Binding-site contacts:
Ligand atom N2 contacts residue ASN38 of chain 1.D at 2.9 Å (h-bond).
Ligand atom C1 contacts residue ASN38 of chain 1.D at 1.4 Å.
Ligand atom C8 contacts residue ARG37 of chain 1.D at 4.1 Å.
Ligand atom O7 contacts residue ASN38 of chain 1.D at 3.6 Å.
Ligand atom C4 contacts residue ASN38 of chain 1.D at 4.2 Å.
Ligand atom N2 contacts residue ARG37 of chain 1.D at 4.2 Å.
Ligand atom C2 contacts residue ASN38 of chain 1.D at 2.4 Å.
Ligand atom C3 contacts residue ASN38 of chain 1.D at 3.8 Å.
Ligand atom C7 contacts residue ARG37 of chain 1.D at 4.1 Å.
Ligand atom C5 contacts residue ASN38 of chain 1.D at 3.6 Å.
Ligand atom C7 contacts residue ASN38 of chain 1.D at 3.6 Å.
Ligand atom O5 contacts residue ASN38 of chain 1.D at 2.3 Å (h-bond).

Sequence of chain 1.D:
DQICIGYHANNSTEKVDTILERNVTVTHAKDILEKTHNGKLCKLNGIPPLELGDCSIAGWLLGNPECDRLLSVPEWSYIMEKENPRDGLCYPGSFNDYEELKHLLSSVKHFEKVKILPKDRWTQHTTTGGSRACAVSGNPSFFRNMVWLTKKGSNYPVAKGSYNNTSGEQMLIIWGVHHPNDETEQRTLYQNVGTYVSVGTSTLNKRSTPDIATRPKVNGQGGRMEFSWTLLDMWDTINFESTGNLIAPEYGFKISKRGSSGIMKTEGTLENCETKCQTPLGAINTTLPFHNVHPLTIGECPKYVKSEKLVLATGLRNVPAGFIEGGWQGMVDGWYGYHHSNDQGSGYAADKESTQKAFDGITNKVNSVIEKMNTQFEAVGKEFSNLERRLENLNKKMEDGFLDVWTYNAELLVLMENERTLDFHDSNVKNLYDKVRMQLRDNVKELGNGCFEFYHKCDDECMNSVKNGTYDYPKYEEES

This protein binds this small molecule.
Small molecule (SMILES): CC(=O)N[C@@H]1[C@@H](O)[C@H](O)[C@@H](CO)O[C@H]1O